Sequence of chain 1.A:
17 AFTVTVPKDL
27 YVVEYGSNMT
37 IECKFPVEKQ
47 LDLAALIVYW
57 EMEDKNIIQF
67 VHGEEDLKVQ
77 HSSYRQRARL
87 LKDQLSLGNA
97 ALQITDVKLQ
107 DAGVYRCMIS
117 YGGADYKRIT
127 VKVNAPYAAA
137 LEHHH

The protein below binds the small molecule below.
Small molecule (SMILES): COc1cc(OCc2cccc(-c3ccccc3)c2C)cc(OC)c1CNCCNC(C)=O

Binding-site contacts:
Ligand atom C10 contacts residue SER116 of chain 1.B at 3.3 Å.
Ligand atom N1 contacts residue THR19 of chain 1.A at 3.6 Å.
Ligand atom C21 contacts residue ASP121 of chain 1.A at 3.4 Å.
Ligand atom O3 contacts residue TYR55 of chain 1.B at 3.5 Å (h-bond).
Ligand atom C15 contacts residue TYR55 of chain 1.B at 3.5 Å (hydrophobic).
Ligand atom O1 contacts residue GLN65 of chain 1.B at 3.2 Å.
Ligand atom C13 contacts residue ALA120 of chain 1.A at 3.6 Å (hydrophobic).
Ligand atom O3 contacts residue ASP121 of chain 1.A at 3.4 Å (salt-bridge).
Ligand atom C22 contacts residue PHE18 of chain 1.A at 3.5 Å (hydrophobic).
Ligand atom C24 contacts residue TYR55 of chain 1.B at 3.2 Å (hydrophobic).
Ligand atom C25 contacts residue TYR122 of chain 1.A at 3.2 Å (hydrophobic).
Ligand atom C11 contacts residue ILE53 of chain 1.B at 3.5 Å (hydrophobic).
Ligand atom C9 contacts residue SER116 of chain 1.B at 3.7 Å.
Ligand atom C10 contacts residue ILE115 of chain 1.B at 3.2 Å (hydrophobic).
Ligand atom C7 contacts residue SER116 of chain 1.A at 3.7 Å.
Ligand atom C26 contacts residue ASP121 of chain 1.A at 3.6 Å.
Ligand atom C19 contacts residue GLN65 of chain 1.B at 3.0 Å.
Ligand atom C7 contacts residue ILE115 of chain 1.A at 3.6 Å (hydrophobic).
Ligand atom C25 contacts residue TYR55 of chain 1.B at 3.5 Å (hydrophobic).
Ligand atom O2 contacts residue PHE18 of chain 1.A at 2.8 Å (h-bond).
Ligand atom C23 contacts residue ALA17 of chain 1.A at 3.4 Å (hydrophobic).
Ligand atom O contacts residue TYR55 of chain 1.B at 3.5 Å.
Ligand atom C9 contacts residue MET114 of chain 1.B at 3.6 Å (hydrophobic).
Ligand atom C5 contacts residue TYR55 of chain 1.A at 3.7 Å (hydrophobic).
Ligand atom C contacts residue ASP121 of chain 1.A at 3.2 Å.
Ligand atom C20 contacts residue ASP121 of chain 1.A at 3.3 Å.
Ligand atom C18 contacts residue TYR55 of chain 1.B at 3.6 Å (hydrophobic).
Ligand atom C1 contacts residue ALA120 of chain 1.A at 3.6 Å (hydrophobic).
Ligand atom C14 contacts residue TYR55 of chain 1.B at 3.2 Å (hydrophobic).
Ligand atom C12 contacts residue ALA120 of chain 1.A at 3.5 Å (hydrophobic).
Ligand atom C15 contacts residue ALA120 of chain 1.A at 3.4 Å (hydrophobic).
Ligand atom C17 contacts residue VAL67 of chain 1.B at 3.4 Å (hydrophobic).
Ligand atom C10 contacts residue MET114 of chain 1.B at 3.1 Å (hydrophobic).
Ligand atom C24 contacts residue ASP121 of chain 1.A at 3.3 Å.
Ligand atom C11 contacts residue MET114 of chain 1.B at 3.4 Å (hydrophobic).
Ligand atom C9 contacts residue ILE115 of chain 1.B at 3.4 Å (hydrophobic).
Ligand atom C7 contacts residue MET114 of chain 1.A at 3.5 Å (hydrophobic).
Ligand atom C26 contacts residue TYR55 of chain 1.B at 3.3 Å (hydrophobic).
Ligand atom C18 contacts residue ASP121 of chain 1.A at 3.6 Å.
Ligand atom C18 contacts residue GLN65 of chain 1.B at 3.7 Å.

Sequence of chain 1.B:
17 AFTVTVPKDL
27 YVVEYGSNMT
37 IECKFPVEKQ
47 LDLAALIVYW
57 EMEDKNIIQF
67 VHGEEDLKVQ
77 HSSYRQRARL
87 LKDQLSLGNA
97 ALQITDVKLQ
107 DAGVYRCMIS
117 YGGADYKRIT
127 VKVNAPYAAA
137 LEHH